Sequence of chain 1.B:
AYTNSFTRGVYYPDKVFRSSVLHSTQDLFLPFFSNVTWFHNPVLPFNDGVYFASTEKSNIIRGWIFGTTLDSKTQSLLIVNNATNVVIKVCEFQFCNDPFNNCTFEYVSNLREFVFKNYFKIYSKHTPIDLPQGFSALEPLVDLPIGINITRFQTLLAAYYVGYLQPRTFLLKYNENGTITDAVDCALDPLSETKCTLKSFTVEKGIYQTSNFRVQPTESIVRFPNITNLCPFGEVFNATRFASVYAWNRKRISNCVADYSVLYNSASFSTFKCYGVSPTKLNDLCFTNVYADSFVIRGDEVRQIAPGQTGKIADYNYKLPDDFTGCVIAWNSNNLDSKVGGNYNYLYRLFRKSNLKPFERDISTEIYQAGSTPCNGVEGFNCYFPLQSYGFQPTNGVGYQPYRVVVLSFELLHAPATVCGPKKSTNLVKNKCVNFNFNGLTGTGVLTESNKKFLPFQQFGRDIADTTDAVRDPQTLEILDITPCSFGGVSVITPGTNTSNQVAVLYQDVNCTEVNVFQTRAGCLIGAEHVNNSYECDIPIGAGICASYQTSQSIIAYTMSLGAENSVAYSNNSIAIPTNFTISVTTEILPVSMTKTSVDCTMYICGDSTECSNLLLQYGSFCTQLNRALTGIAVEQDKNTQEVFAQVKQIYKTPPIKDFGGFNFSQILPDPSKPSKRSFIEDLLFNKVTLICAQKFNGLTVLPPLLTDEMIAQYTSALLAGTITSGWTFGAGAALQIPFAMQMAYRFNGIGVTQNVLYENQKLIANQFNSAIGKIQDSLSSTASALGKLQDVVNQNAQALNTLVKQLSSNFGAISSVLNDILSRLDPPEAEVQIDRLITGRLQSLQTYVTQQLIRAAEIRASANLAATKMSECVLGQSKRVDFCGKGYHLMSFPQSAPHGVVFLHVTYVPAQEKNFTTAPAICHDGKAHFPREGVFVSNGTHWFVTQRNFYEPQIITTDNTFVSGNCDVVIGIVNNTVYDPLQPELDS

Binding-site contacts:
Ligand atom C8 contacts residue GLU1072 of chain 1.A at 3.1 Å.
Ligand atom C8 contacts residue ASN1074 of chain 1.A at 4.5 Å.
Ligand atom O7 contacts residue ASN1074 of chain 1.A at 4.5 Å.
Ligand atom C6 contacts residue ALA706 of chain 1.A at 3.9 Å (hydrophobic).
Ligand atom O6 contacts residue ALA706 of chain 1.A at 4.1 Å.
Ligand atom N2 contacts residue ASN1074 of chain 1.A at 3.0 Å (h-bond).
Ligand atom O5 contacts residue ASN1074 of chain 1.A at 2.3 Å (h-bond).
Ligand atom C8 contacts residue LYS1073 of chain 1.A at 4.3 Å.
Ligand atom C2 contacts residue ASN1074 of chain 1.A at 2.5 Å.
Ligand atom C1 contacts residue GLN895 of chain 1.B at 4.3 Å.
Ligand atom C5 contacts residue ASN1074 of chain 1.A at 3.6 Å.
Ligand atom C4 contacts residue ASN1074 of chain 1.A at 4.2 Å.
Ligand atom C5 contacts residue ALA706 of chain 1.A at 3.6 Å (hydrophobic).
Ligand atom C1 contacts residue ASN1074 of chain 1.A at 1.4 Å.
Ligand atom C7 contacts residue ASN1074 of chain 1.A at 4.0 Å.
Ligand atom C3 contacts residue ASN1074 of chain 1.A at 3.8 Å.
Ligand atom O5 contacts residue ALA706 of chain 1.A at 4.3 Å.

The protein below binds the small molecule below.
Small molecule (SMILES): CC(=O)N[C@@H]1[C@@H](O)[C@H](O)[C@@H](CO)O[C@H]1O

Sequence of chain 1.A:
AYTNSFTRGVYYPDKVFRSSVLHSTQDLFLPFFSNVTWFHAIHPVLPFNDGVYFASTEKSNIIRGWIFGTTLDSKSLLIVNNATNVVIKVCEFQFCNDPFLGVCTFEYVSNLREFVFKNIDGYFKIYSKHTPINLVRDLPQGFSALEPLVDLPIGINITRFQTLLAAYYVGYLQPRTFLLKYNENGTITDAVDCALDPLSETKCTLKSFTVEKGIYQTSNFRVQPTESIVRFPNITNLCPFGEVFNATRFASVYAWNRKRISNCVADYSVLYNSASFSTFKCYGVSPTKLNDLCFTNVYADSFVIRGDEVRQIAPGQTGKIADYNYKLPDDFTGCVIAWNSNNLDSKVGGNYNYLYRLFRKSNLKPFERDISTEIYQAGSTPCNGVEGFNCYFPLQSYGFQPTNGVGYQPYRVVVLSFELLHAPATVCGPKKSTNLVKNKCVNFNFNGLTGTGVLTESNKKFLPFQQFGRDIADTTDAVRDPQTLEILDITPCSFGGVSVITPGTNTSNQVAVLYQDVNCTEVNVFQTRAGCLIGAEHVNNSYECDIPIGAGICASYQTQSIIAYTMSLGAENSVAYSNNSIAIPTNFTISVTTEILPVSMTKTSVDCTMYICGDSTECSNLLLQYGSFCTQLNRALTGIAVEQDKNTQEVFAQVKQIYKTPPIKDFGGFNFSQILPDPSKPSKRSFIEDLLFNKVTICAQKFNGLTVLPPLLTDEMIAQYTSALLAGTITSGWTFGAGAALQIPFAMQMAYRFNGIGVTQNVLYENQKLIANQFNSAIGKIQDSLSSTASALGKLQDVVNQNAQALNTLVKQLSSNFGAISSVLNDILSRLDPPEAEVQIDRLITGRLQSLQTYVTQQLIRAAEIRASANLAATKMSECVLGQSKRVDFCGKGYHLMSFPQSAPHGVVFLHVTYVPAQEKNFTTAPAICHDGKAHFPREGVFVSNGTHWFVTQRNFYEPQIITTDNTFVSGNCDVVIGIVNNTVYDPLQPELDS